Sequence of chain 1.A:
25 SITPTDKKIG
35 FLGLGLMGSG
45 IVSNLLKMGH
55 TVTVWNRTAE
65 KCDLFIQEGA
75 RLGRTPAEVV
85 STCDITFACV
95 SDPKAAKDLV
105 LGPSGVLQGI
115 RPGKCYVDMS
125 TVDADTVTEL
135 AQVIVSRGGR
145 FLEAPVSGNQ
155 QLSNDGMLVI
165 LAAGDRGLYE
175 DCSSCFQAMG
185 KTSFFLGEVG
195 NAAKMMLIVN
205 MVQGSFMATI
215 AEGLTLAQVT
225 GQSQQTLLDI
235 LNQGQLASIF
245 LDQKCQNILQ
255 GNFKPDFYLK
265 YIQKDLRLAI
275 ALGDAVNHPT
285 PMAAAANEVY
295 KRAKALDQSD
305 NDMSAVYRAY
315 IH

Binding-site contacts:
Ligand atom C8A contacts residue ARG61 of chain 1.A at 3.2 Å.
Ligand atom O1X contacts residue LYS65 of chain 1.A at 3.4 Å.
Ligand atom C8A contacts residue SER95 of chain 1.A at 3.2 Å.
Ligand atom O3D contacts residue SER95 of chain 1.A at 2.9 Å (h-bond).
Ligand atom O3B contacts residue ASN60 of chain 1.A at 2.9 Å (h-bond).
Ligand atom O1N contacts residue MET41 of chain 1.A at 2.7 Å (h-bond).
Ligand atom O2A contacts residue TYR262 of chain 1.A at 3.3 Å.
Ligand atom O3D contacts residue THR125 of chain 1.A at 3.1 Å (h-bond).
Ligand atom O2N contacts residue LEU40 of chain 1.A at 2.7 Å.
Ligand atom N7A contacts residue ALA99 of chain 1.A at 3.4 Å.
Ligand atom O1N contacts residue LEU40 of chain 1.A at 2.8 Å (h-bond).
Ligand atom C3D contacts residue VAL94 of chain 1.A at 3.5 Å (hydrophobic).
Ligand atom PN contacts residue LEU40 of chain 1.A at 3.5 Å.
Ligand atom PN contacts residue TYR265 of chain 1.A at 3.3 Å.
Ligand atom O2X contacts residue THR62 of chain 1.A at 2.8 Å (h-bond).
Ligand atom O3D contacts residue LYS268 of chain 1.A at 3.0 Å (salt-bridge).
Ligand atom PA contacts residue TYR265 of chain 1.A at 3.1 Å.
Ligand atom P2B contacts residue ASN60 of chain 1.A at 3.5 Å.
Ligand atom O1A contacts residue LEU40 of chain 1.A at 2.5 Å (h-bond).
Ligand atom O1A contacts residue GLY39 of chain 1.A at 3.3 Å.
Ligand atom N7A contacts residue ARG61 of chain 1.A at 3.1 Å (salt-bridge).
Ligand atom N6A contacts residue ARG61 of chain 1.A at 3.2 Å (salt-bridge).
Ligand atom C5A contacts residue ARG61 of chain 1.A at 3.2 Å.
Ligand atom N6A contacts residue ASP102 of chain 1.A at 3.1 Å (salt-bridge).
Ligand atom O3 contacts residue TYR265 of chain 1.A at 2.8 Å (h-bond).
Ligand atom O2X contacts residue ASN60 of chain 1.A at 3.4 Å (h-bond).
Ligand atom O2X contacts residue ARG61 of chain 1.A at 3.4 Å.
Ligand atom N9A contacts residue ARG61 of chain 1.A at 3.5 Å (salt-bridge).
Ligand atom O1A contacts residue TYR262 of chain 1.A at 3.5 Å.
Ligand atom C6A contacts residue ARG61 of chain 1.A at 3.2 Å.
Ligand atom O3X contacts residue ARG61 of chain 1.A at 3.4 Å (salt-bridge).
Ligand atom O1N contacts residue GLY39 of chain 1.A at 3.4 Å.
Ligand atom O2N contacts residue TYR265 of chain 1.A at 3.1 Å.
Ligand atom O5B contacts residue GLY39 of chain 1.A at 3.1 Å.
Ligand atom O3D contacts residue VAL94 of chain 1.A at 3.0 Å (h-bond).
Ligand atom C4D contacts residue VAL94 of chain 1.A at 3.5 Å (hydrophobic).
Ligand atom O2D contacts residue LYS268 of chain 1.A at 2.6 Å (salt-bridge).
Ligand atom O5D contacts residue TYR265 of chain 1.A at 3.2 Å.
Ligand atom O2A contacts residue TYR265 of chain 1.A at 2.4 Å (h-bond).
Ligand atom O1X contacts residue ASN60 of chain 1.A at 2.8 Å (h-bond).

The protein below binds the small molecule below.
Small molecule (SMILES): Nc1ncnc2c1ncn2[C@@H]1O[C@H](CO[P](=O)(O)O[P](=O)(O)OC[C@H]2OC[C@H](O)[C@@H]2O)[C@@H](O)[C@H]1OP(=O)(O)O